The small molecule below binds the protein below.
Small molecule (SMILES): CC(=O)N[C@@H]1[C@@H](O)[C@H](O)[C@@H](CO)O[C@H]1O

Binding-site contacts:
Ligand atom C2 contacts residue ASN127 of chain 1.A at 2.5 Å.
Ligand atom C4 contacts residue ASN127 of chain 1.A at 4.2 Å.
Ligand atom O5 contacts residue ASN127 of chain 1.A at 2.4 Å (h-bond).
Ligand atom O5 contacts residue ASN115 of chain 1.A at 3.8 Å.
Ligand atom O3 contacts residue ASN127 of chain 1.A at 4.0 Å.
Ligand atom N2 contacts residue ASN127 of chain 1.A at 3.2 Å (h-bond).
Ligand atom C6 contacts residue GLU42 of chain 1.A at 4.1 Å.
Ligand atom C1 contacts residue ASN127 of chain 1.A at 1.4 Å.
Ligand atom C3 contacts residue ASN127 of chain 1.A at 3.7 Å.
Ligand atom C5 contacts residue ASN127 of chain 1.A at 3.6 Å.
Ligand atom C6 contacts residue ASN115 of chain 1.A at 4.3 Å.
Ligand atom C7 contacts residue ASN127 of chain 1.A at 3.8 Å.
Ligand atom O7 contacts residue ASN127 of chain 1.A at 3.7 Å.

Sequence of chain 1.A:
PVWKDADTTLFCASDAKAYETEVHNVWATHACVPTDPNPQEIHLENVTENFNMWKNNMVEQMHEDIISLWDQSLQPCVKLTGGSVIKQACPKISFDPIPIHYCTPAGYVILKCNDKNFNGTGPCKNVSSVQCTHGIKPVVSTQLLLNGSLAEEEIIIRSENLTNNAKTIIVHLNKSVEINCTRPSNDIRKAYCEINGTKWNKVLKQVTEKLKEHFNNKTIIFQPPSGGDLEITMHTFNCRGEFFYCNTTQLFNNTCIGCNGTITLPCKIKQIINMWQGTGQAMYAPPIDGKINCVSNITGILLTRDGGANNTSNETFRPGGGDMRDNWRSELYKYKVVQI